Sequence of chain 1.C:
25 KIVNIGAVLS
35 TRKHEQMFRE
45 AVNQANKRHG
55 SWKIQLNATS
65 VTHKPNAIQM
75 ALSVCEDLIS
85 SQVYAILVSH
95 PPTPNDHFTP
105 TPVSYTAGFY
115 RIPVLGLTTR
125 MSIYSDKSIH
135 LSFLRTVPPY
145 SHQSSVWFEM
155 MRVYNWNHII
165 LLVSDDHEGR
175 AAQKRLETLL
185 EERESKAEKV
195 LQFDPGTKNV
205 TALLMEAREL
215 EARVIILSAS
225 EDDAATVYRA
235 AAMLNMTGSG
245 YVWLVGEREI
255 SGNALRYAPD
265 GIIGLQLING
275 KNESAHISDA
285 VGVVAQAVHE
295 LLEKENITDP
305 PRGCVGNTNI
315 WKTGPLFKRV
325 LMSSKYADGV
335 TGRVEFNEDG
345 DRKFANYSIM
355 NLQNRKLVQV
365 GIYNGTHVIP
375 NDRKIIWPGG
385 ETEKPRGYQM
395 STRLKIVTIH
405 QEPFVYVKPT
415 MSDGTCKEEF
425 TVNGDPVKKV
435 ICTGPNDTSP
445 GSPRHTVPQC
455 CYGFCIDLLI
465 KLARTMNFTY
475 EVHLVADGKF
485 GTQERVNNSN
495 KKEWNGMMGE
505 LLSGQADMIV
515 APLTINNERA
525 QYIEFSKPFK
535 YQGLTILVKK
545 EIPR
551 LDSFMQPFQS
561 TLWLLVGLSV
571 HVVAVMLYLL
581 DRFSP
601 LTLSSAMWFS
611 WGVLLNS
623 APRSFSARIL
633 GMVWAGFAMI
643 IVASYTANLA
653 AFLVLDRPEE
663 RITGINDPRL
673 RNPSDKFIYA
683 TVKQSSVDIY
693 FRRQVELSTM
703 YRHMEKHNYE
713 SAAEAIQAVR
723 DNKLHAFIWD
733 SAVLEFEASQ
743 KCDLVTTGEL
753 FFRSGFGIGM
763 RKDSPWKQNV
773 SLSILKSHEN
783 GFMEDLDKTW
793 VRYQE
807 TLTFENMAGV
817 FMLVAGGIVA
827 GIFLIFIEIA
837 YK

Binding-site contacts:
Ligand atom O5 contacts residue ASN239 of chain 1.C at 2.4 Å (h-bond).
Ligand atom C1 contacts residue ASN239 of chain 1.C at 1.5 Å.
Ligand atom C8 contacts residue MET237 of chain 1.C at 3.3 Å (hydrophobic).
Ligand atom C2 contacts residue ASN239 of chain 1.C at 2.6 Å.
Ligand atom C4 contacts residue ASN239 of chain 1.C at 4.3 Å.
Ligand atom N2 contacts residue ASN239 of chain 1.C at 3.1 Å (h-bond).
Ligand atom C5 contacts residue ASN239 of chain 1.C at 3.6 Å.
Ligand atom C3 contacts residue ASN239 of chain 1.C at 3.9 Å.
Ligand atom C7 contacts residue ASN239 of chain 1.C at 3.3 Å.
Ligand atom O7 contacts residue ASN239 of chain 1.C at 4.0 Å.
Ligand atom C8 contacts residue LEU238 of chain 1.C at 3.8 Å (hydrophobic).
Ligand atom C8 contacts residue ASN239 of chain 1.C at 3.5 Å.

The protein below binds the small molecule below.
Small molecule (SMILES): CC(=O)N[C@@H]1[C@@H](O)[C@H](O)[C@@H](CO)O[C@H]1O